Binding-site contacts:
Ligand atom O5 contacts residue ASN117 of chain 2.A at 2.4 Å (h-bond).
Ligand atom C1 contacts residue ASN117 of chain 2.A at 1.4 Å.
Ligand atom C8 contacts residue ARG114 of chain 2.A at 4.0 Å.
Ligand atom C4 contacts residue ASN117 of chain 2.A at 4.1 Å.
Ligand atom O7 contacts residue ASN117 of chain 2.A at 3.6 Å.
Ligand atom C8 contacts residue PRO116 of chain 2.A at 4.2 Å (hydrophobic).
Ligand atom C8 contacts residue ASN117 of chain 2.A at 4.3 Å.
Ligand atom C3 contacts residue ASN117 of chain 2.A at 3.7 Å.
Ligand atom C8 contacts residue ILE115 of chain 2.A at 3.8 Å (hydrophobic).
Ligand atom N2 contacts residue ARG114 of chain 2.A at 4.4 Å.
Ligand atom N2 contacts residue ASN117 of chain 2.A at 2.8 Å (h-bond).
Ligand atom C5 contacts residue ASN117 of chain 2.A at 3.6 Å.
Ligand atom C7 contacts residue ASN117 of chain 2.A at 3.4 Å.
Ligand atom C2 contacts residue ASN117 of chain 2.A at 2.3 Å.

Sequence of chain 2.A:
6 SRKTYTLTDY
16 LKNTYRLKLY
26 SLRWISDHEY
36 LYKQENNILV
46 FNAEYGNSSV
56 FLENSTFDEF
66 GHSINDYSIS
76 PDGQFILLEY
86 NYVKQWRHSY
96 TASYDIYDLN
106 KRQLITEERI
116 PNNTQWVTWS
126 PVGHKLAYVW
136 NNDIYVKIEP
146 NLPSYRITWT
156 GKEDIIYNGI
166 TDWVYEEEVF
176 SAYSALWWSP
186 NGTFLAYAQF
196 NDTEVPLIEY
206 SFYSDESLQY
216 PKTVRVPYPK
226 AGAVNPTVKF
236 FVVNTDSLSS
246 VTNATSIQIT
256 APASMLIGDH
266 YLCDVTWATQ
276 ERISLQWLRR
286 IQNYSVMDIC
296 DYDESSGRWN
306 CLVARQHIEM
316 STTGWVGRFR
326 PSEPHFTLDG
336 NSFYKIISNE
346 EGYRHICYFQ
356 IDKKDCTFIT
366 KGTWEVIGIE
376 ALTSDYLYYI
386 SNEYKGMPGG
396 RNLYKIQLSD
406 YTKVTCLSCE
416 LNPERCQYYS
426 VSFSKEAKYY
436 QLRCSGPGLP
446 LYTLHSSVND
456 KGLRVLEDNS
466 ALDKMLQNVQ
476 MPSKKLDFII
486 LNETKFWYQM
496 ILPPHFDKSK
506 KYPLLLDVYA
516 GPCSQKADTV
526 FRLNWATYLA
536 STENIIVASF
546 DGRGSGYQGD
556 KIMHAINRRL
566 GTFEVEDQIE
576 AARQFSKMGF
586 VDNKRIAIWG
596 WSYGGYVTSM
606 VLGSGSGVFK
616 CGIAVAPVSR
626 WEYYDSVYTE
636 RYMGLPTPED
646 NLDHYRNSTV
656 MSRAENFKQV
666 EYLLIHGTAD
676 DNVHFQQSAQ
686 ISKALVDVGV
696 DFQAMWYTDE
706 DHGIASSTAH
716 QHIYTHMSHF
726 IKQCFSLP

A protein and the small-molecule ligand that binds it are described below.
Small molecule (SMILES): CC(=O)N[C@@H]1[C@@H](O)[C@H](O)[C@@H](CO)O[C@H]1O